This small molecule binds to this protein.
Small molecule (SMILES): [H]/N=C(\N/C(=N/[H])Nc1ccc(Cl)cc1)NC(C)C

Sequence of chain 1.A:
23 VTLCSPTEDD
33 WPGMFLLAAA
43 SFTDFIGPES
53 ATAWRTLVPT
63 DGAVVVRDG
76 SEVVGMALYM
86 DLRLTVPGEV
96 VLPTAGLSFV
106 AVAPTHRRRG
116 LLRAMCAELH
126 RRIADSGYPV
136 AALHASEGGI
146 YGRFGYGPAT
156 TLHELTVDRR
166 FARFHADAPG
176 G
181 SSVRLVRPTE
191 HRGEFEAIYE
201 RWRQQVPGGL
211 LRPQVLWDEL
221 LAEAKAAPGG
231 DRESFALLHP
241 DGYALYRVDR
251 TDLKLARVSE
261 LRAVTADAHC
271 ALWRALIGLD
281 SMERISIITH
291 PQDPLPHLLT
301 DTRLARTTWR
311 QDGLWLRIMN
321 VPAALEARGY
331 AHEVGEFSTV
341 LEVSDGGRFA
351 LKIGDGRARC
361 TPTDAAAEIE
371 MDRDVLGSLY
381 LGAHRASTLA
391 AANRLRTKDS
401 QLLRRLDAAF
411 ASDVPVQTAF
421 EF

Binding-site contacts:
Ligand atom C1 contacts residue TRP56 of chain 1.A at 3.8 Å (hydrophobic).
Ligand atom C8 contacts residue GLU421 of chain 1.A at 3.5 Å.
Ligand atom N3 contacts residue PHE422 of chain 1.A at 3.4 Å (h-bond).
Ligand atom C contacts residue LEU83 of chain 1.A at 4.1 Å (hydrophobic).
Ligand atom CL contacts residue ALA53 of chain 1.A at 3.7 Å.
Ligand atom C4 contacts residue SER103 of chain 1.A at 3.5 Å.
Ligand atom N contacts residue SER103 of chain 1.A at 2.9 Å (h-bond).
Ligand atom C7 contacts residue ASP46 of chain 1.A at 3.2 Å.
Ligand atom C10 contacts residue TRP56 of chain 1.A at 4.0 Å (hydrophobic).
Ligand atom CL contacts residue LEU83 of chain 1.A at 3.9 Å.
Ligand atom C3 contacts residue TRP56 of chain 1.A at 3.7 Å (hydrophobic).
Ligand atom N1 contacts residue PHE422 of chain 1.A at 3.1 Å (h-bond).
Ligand atom C10 contacts residue ALA53 of chain 1.A at 3.9 Å (hydrophobic).
Ligand atom C1 contacts residue LEU83 of chain 1.A at 3.9 Å (hydrophobic).
Ligand atom CL contacts residue ARG57 of chain 1.A at 3.6 Å.
Ligand atom CL contacts residue TRP33 of chain 1.A at 3.4 Å.
Ligand atom C6 contacts residue PHE422 of chain 1.A at 4.0 Å (hydrophobic).
Ligand atom C1 contacts residue VAL60 of chain 1.A at 3.9 Å (hydrophobic).
Ligand atom C2 contacts residue LEU83 of chain 1.A at 4.0 Å (hydrophobic).
Ligand atom C9 contacts residue TRP56 of chain 1.A at 3.9 Å (hydrophobic).
Ligand atom C3 contacts residue SER103 of chain 1.A at 3.6 Å.
Ligand atom C7 contacts residue GLU421 of chain 1.A at 3.7 Å.
Ligand atom C2 contacts residue MET85 of chain 1.A at 3.8 Å (hydrophobic).
Ligand atom C2 contacts residue SER103 of chain 1.A at 3.9 Å.
Ligand atom C9 contacts residue PHE104 of chain 1.A at 3.2 Å (hydrophobic).
Ligand atom N1 contacts residue TRP56 of chain 1.A at 3.7 Å.
Ligand atom C5 contacts residue PHE422 of chain 1.A at 3.5 Å (hydrophobic).
Ligand atom C10 contacts residue PHE104 of chain 1.A at 3.4 Å (hydrophobic).
Ligand atom N2 contacts residue TRP56 of chain 1.A at 3.7 Å.
Ligand atom C4 contacts residue PHE422 of chain 1.A at 3.9 Å (hydrophobic).
Ligand atom C contacts residue PHE104 of chain 1.A at 4.1 Å (hydrophobic).
Ligand atom C4 contacts residue TRP56 of chain 1.A at 3.9 Å (hydrophobic).
Ligand atom C2 contacts residue TRP56 of chain 1.A at 3.6 Å (hydrophobic).
Ligand atom N1 contacts residue SER103 of chain 1.A at 3.6 Å.
Ligand atom N contacts residue TRP56 of chain 1.A at 3.8 Å.
Ligand atom N contacts residue PHE422 of chain 1.A at 4.0 Å.
Ligand atom C3 contacts residue PHE104 of chain 1.A at 3.9 Å (hydrophobic).
Ligand atom C6 contacts residue GLU421 of chain 1.A at 3.9 Å.
Ligand atom C contacts residue TRP56 of chain 1.A at 4.0 Å (hydrophobic).
Ligand atom C contacts residue ALA53 of chain 1.A at 3.9 Å (hydrophobic).